Sequence of chain 1.B:
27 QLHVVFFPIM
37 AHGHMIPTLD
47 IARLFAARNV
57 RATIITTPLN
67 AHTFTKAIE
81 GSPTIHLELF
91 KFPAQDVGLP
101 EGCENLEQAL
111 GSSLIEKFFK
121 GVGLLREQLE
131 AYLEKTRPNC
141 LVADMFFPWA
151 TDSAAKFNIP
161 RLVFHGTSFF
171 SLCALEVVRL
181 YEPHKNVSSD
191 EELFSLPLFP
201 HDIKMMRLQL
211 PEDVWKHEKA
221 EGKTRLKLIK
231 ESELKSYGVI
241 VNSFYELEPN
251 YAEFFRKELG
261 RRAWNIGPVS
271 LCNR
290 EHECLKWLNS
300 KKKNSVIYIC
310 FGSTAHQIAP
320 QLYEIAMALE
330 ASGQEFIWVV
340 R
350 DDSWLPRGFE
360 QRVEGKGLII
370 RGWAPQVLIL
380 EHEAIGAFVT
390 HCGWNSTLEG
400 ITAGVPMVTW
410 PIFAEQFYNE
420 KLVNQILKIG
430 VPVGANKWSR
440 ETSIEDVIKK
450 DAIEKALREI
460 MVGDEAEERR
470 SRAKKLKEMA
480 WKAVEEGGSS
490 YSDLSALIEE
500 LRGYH

Binding-site contacts:
Ligand atom O7' contacts residue ALA373 of chain 1.B at 2.9 Å (h-bond).
Ligand atom O2' contacts residue GLU398 of chain 1.B at 2.5 Å (salt-bridge).
Ligand atom C3' contacts residue GLU398 of chain 1.B at 3.4 Å.
Ligand atom O6 contacts residue HIS40 of chain 1.B at 2.9 Å (h-bond).
Ligand atom C8' contacts residue CYS309 of chain 1.B at 3.6 Å (hydrophobic).
Ligand atom C2' contacts residue GLU398 of chain 1.B at 3.3 Å.
Ligand atom O6' contacts residue TRP372 of chain 1.B at 3.4 Å (h-bond).
Ligand atom C6' contacts residue TRP372 of chain 1.B at 3.1 Å (hydrophobic).
Ligand atom O1A contacts residue SER395 of chain 1.B at 3.4 Å (h-bond).
Ligand atom O5' contacts residue ASN394 of chain 1.B at 3.4 Å.
Ligand atom O2A contacts residue HIS390 of chain 1.B at 3.0 Å.
Ligand atom C6' contacts residue ALA373 of chain 1.B at 3.3 Å (hydrophobic).
Ligand atom N3 contacts residue TRP372 of chain 1.B at 3.3 Å.
Ligand atom C6 contacts residue GLY166 of chain 1.B at 3.3 Å.
Ligand atom O3A contacts residue HIS390 of chain 1.B at 3.1 Å (h-bond).
Ligand atom C4 contacts residue GLU414 of chain 1.B at 3.5 Å.
Ligand atom C2' contacts residue GLN375 of chain 1.B at 3.3 Å.
Ligand atom O1B contacts residue SER312 of chain 1.B at 3.4 Å (h-bond).
Ligand atom O3 contacts residue ALA413 of chain 1.B at 3.6 Å.
Ligand atom O4 contacts residue GLY392 of chain 1.B at 3.6 Å.
Ligand atom O3' contacts residue GLU398 of chain 1.B at 2.4 Å (salt-bridge).
Ligand atom O1B contacts residue GLY39 of chain 1.B at 3.2 Å.
Ligand atom O6' contacts residue ALA373 of chain 1.B at 3.3 Å (h-bond).
Ligand atom N1 contacts residue TRP372 of chain 1.B at 3.2 Å.
Ligand atom O3 contacts residue GLU414 of chain 1.B at 2.8 Å (salt-bridge).
Ligand atom O4 contacts residue TRP393 of chain 1.B at 2.7 Å (h-bond).
Ligand atom C8' contacts residue TRP372 of chain 1.B at 3.6 Å (hydrophobic).
Ligand atom O2' contacts residue GLN375 of chain 1.B at 3.2 Å (h-bond).
Ligand atom O2B contacts residue SER312 of chain 1.B at 3.6 Å.
Ligand atom O3 contacts residue GLN415 of chain 1.B at 3.1 Å (h-bond).
Ligand atom C7' contacts residue ALA373 of chain 1.B at 3.6 Å (hydrophobic).
Ligand atom O4 contacts residue GLU414 of chain 1.B at 2.6 Å (salt-bridge).
Ligand atom N3 contacts residue ALA373 of chain 1.B at 2.5 Å (h-bond).
Ligand atom O4' contacts residue TRP372 of chain 1.B at 3.6 Å.
Ligand atom O2A contacts residue SER395 of chain 1.B at 2.4 Å (h-bond).
Ligand atom O1A contacts residue GLY392 of chain 1.B at 3.4 Å.
Ligand atom O1A contacts residue ASN394 of chain 1.B at 3.0 Å (h-bond).
Ligand atom O1A contacts residue TRP393 of chain 1.B at 3.5 Å (h-bond).
Ligand atom C9' contacts residue TRP372 of chain 1.B at 3.4 Å (hydrophobic).
Ligand atom F1 contacts residue GLN415 of chain 1.B at 3.2 Å.

This protein binds this small molecule.
Small molecule (SMILES): O=c1ccn([C@@H]2O[C@H](CO[P](=O)(O)O[P](=O)(O)O[C@H]3O[C@H](CO)[C@@H](O)[C@H](O)[C@H]3F)[C@@H](O)[C@H]2O)c(=O)[nH]1